Sequence of chain 23.A:
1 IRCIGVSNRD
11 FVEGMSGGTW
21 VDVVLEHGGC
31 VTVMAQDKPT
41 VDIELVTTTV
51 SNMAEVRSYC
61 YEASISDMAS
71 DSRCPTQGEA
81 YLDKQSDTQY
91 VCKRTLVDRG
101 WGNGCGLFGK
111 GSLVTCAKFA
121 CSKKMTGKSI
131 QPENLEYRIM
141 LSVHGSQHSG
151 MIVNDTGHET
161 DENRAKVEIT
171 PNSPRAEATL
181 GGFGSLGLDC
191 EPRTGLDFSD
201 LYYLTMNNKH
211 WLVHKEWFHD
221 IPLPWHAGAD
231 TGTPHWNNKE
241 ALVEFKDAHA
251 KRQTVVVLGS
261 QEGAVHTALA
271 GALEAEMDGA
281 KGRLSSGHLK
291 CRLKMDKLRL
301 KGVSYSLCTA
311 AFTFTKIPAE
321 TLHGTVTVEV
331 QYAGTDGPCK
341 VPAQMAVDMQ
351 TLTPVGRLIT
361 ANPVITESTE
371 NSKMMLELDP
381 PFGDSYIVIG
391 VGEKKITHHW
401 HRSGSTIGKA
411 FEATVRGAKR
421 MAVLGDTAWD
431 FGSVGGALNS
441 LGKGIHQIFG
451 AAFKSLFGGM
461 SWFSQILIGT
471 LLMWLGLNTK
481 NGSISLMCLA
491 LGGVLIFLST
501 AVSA

Binding-site contacts:
Ligand atom O7 contacts residue ASP161 of chain 23.A at 3.7 Å.
Ligand atom N2 contacts residue ASN154 of chain 23.A at 3.0 Å (h-bond).
Ligand atom C2 contacts residue ASN154 of chain 23.A at 2.5 Å.
Ligand atom C7 contacts residue ASN154 of chain 23.A at 3.0 Å.
Ligand atom C8 contacts residue ASN154 of chain 23.A at 4.1 Å.
Ligand atom C5 contacts residue ASN154 of chain 23.A at 3.8 Å.
Ligand atom O7 contacts residue ASN154 of chain 23.A at 2.7 Å (h-bond).
Ligand atom O5 contacts residue ASN154 of chain 23.A at 2.4 Å (h-bond).
Ligand atom O6 contacts residue HIS158 of chain 23.A at 3.4 Å (h-bond).
Ligand atom N2 contacts residue THR160 of chain 23.A at 3.5 Å.
Ligand atom C1 contacts residue ASN154 of chain 23.A at 1.6 Å.
Ligand atom C6 contacts residue THR160 of chain 23.A at 3.7 Å.
Ligand atom C4 contacts residue THR160 of chain 23.A at 3.6 Å.
Ligand atom C3 contacts residue ASN154 of chain 23.A at 3.9 Å.
Ligand atom C1 contacts residue THR160 of chain 23.A at 3.0 Å.
Ligand atom C8 contacts residue ILE152 of chain 23.A at 4.3 Å (hydrophobic).
Ligand atom O3 contacts residue THR160 of chain 23.A at 4.3 Å.
Ligand atom C8 contacts residue VAL153 of chain 23.A at 4.4 Å (hydrophobic).
Ligand atom C3 contacts residue THR160 of chain 23.A at 3.9 Å.
Ligand atom C4 contacts residue ASN154 of chain 23.A at 4.3 Å.
Ligand atom O5 contacts residue HIS158 of chain 23.A at 3.8 Å.
Ligand atom C2 contacts residue THR160 of chain 23.A at 2.7 Å.
Ligand atom C6 contacts residue HIS158 of chain 23.A at 4.0 Å.
Ligand atom O5 contacts residue THR160 of chain 23.A at 3.2 Å.
Ligand atom C7 contacts residue THR160 of chain 23.A at 3.4 Å.
Ligand atom O7 contacts residue THR160 of chain 23.A at 2.5 Å.
Ligand atom C5 contacts residue THR160 of chain 23.A at 3.7 Å.

A small-molecule ligand and the protein it binds are described below.
Small molecule (SMILES): CC(=O)N[C@@H]1[C@@H](O)[C@H](O)[C@@H](CO)O[C@H]1O